This small molecule binds to this protein.
Small molecule (SMILES): Nc1ncnc2c1ncn2[C@H]1C[C@H](O)[C@@H](COP(=O)(O)O)O1

Binding-site contacts:
Ligand atom C8 contacts residue HIS630 of chain 2.M at 3.4 Å.
Ligand atom O2P contacts residue PHE629 of chain 2.M at 4.0 Å.
Ligand atom N7 contacts residue PRO419 of chain 2.M at 4.4 Å.
Ligand atom O5' contacts residue PHE629 of chain 2.M at 4.2 Å.
Ligand atom N6 contacts residue PHE638 of chain 2.M at 3.8 Å.
Ligand atom C6 contacts residue VAL418 of chain 2.M at 3.8 Å (hydrophobic).
Ligand atom N1 contacts residue GLY639 of chain 2.M at 2.9 Å (h-bond).
Ligand atom C6 contacts residue SER632 of chain 2.M at 4.3 Å.
Ligand atom C6 contacts residue PRO419 of chain 2.M at 4.4 Å (hydrophobic).
Ligand atom C5 contacts residue SER632 of chain 2.M at 4.3 Å.
Ligand atom N6 contacts residue GLY637 of chain 2.M at 4.1 Å.
Ligand atom C2 contacts residue PRO419 of chain 2.M at 4.4 Å (hydrophobic).
Ligand atom C6 contacts residue PRO631 of chain 2.M at 4.0 Å (hydrophobic).
Ligand atom O4' contacts residue HIS630 of chain 2.M at 4.4 Å.
Ligand atom N7 contacts residue SER632 of chain 2.M at 3.8 Å.
Ligand atom N3 contacts residue PRO419 of chain 2.M at 4.3 Å.
Ligand atom N6 contacts residue PRO631 of chain 2.M at 3.9 Å.
Ligand atom N6 contacts residue VAL418 of chain 2.M at 3.6 Å.
Ligand atom N1 contacts residue PRO631 of chain 2.M at 4.2 Å.
Ligand atom C5 contacts residue PRO419 of chain 2.M at 4.2 Å (hydrophobic).
Ligand atom C5 contacts residue PRO631 of chain 2.M at 4.4 Å (hydrophobic).
Ligand atom N9 contacts residue HIS630 of chain 2.M at 4.2 Å.
Ligand atom C2 contacts residue GLY639 of chain 2.M at 3.7 Å.
Ligand atom O2P contacts residue PRO631 of chain 2.M at 3.8 Å.
Ligand atom N9 contacts residue PRO419 of chain 2.M at 4.2 Å.
Ligand atom O2P contacts residue HIS628 of chain 2.M at 4.3 Å.
Ligand atom C4 contacts residue PRO419 of chain 2.M at 4.2 Å (hydrophobic).
Ligand atom N6 contacts residue SER632 of chain 2.M at 3.9 Å.
Ligand atom O5' contacts residue PRO631 of chain 2.M at 4.1 Å.
Ligand atom N1 contacts residue ILE622 of chain 2.M at 4.4 Å.
Ligand atom N7 contacts residue HIS630 of chain 2.M at 4.1 Å.
Ligand atom C6 contacts residue GLY639 of chain 2.M at 3.7 Å.
Ligand atom C2' contacts residue PRO419 of chain 2.M at 4.0 Å (hydrophobic).
Ligand atom N6 contacts residue PRO633 of chain 2.M at 4.1 Å.
Ligand atom N1 contacts residue VAL418 of chain 2.M at 3.8 Å.
Ligand atom O4' contacts residue PRO631 of chain 2.M at 3.8 Å.
Ligand atom C1' contacts residue HIS630 of chain 2.M at 4.0 Å.
Ligand atom N7 contacts residue ASP609 of chain 2.M at 4.5 Å.
Ligand atom N6 contacts residue GLY639 of chain 2.M at 2.8 Å (h-bond).
Ligand atom C8 contacts residue PRO419 of chain 2.M at 4.3 Å (hydrophobic).

Sequence of chain 2.M:
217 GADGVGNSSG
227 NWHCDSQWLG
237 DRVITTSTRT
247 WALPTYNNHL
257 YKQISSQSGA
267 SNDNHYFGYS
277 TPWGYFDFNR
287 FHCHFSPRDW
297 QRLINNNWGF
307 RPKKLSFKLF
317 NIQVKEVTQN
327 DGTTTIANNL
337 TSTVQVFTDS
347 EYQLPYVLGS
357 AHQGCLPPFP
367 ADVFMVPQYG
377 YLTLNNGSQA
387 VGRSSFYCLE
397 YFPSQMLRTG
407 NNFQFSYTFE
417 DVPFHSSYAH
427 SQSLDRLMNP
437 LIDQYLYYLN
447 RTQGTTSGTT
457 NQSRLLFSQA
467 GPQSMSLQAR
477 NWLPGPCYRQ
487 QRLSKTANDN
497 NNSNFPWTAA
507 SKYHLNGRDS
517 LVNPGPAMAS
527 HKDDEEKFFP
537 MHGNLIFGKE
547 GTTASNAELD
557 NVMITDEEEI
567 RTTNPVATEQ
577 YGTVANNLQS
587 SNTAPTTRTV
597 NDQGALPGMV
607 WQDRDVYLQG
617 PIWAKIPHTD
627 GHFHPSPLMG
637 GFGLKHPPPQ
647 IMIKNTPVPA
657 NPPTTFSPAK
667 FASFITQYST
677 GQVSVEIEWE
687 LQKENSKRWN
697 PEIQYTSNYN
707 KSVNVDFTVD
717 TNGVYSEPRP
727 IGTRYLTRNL